A small-molecule ligand and the protein it binds are described below.
Small molecule (SMILES): OC[C@H]1O[C@H](O[C@H]2[C@H](O)[C@@H](O)[C@@H](O)O[C@@H]2CO)[C@H](O)[C@@H](O)[C@@H]1O

Binding-site contacts:
Ligand atom O2 contacts residue ALA64 of chain 1.B at 3.3 Å.
Ligand atom C4 contacts residue TYR156 of chain 1.B at 4.0 Å (hydrophobic).
Ligand atom O3 contacts residue ALA64 of chain 1.B at 3.2 Å.
Ligand atom C2 contacts residue TRP231 of chain 1.B at 3.9 Å (hydrophobic).
Ligand atom C1 contacts residue ASP15 of chain 1.B at 3.5 Å.
Ligand atom O1 contacts residue LYS16 of chain 1.B at 3.6 Å (salt-bridge).
Ligand atom C3 contacts residue ASP66 of chain 1.B at 3.6 Å.
Ligand atom C2 contacts residue ASP66 of chain 1.B at 3.4 Å.
Ligand atom C2 contacts residue GLU112 of chain 1.B at 3.6 Å.
Ligand atom O6 contacts residue PRO155 of chain 1.B at 3.3 Å.
Ligand atom O2 contacts residue TRP63 of chain 1.B at 3.3 Å (h-bond).
Ligand atom C1 contacts residue TRP231 of chain 1.B at 3.8 Å (hydrophobic).
Ligand atom O2 contacts residue GLU112 of chain 1.B at 2.7 Å (salt-bridge).
Ligand atom O6 contacts residue GLU154 of chain 1.B at 2.7 Å (salt-bridge).
Ligand atom C3 contacts residue ARG67 of chain 1.B at 3.9 Å.
Ligand atom C1 contacts residue TYR156 of chain 1.B at 3.5 Å (hydrophobic).
Ligand atom C3 contacts residue TRP63 of chain 1.B at 3.6 Å (hydrophobic).
Ligand atom O3 contacts residue TRP341 of chain 1.B at 3.8 Å.
Ligand atom C6 contacts residue TRP341 of chain 1.B at 3.7 Å (hydrophobic).
Ligand atom O3 contacts residue ARG67 of chain 1.B at 2.8 Å (salt-bridge).
Ligand atom C6 contacts residue GLU154 of chain 1.B at 3.3 Å.
Ligand atom O6 contacts residue PHE157 of chain 1.B at 3.8 Å.
Ligand atom O6 contacts residue TYR156 of chain 1.B at 3.0 Å (h-bond).
Ligand atom C2 contacts residue LYS16 of chain 1.B at 3.7 Å.
Ligand atom C6 contacts residue TYR156 of chain 1.B at 3.8 Å (hydrophobic).
Ligand atom C6 contacts residue PRO155 of chain 1.B at 3.8 Å (hydrophobic).
Ligand atom C4 contacts residue ARG67 of chain 1.B at 3.8 Å.
Ligand atom O1 contacts residue ASP15 of chain 1.B at 2.9 Å (salt-bridge).
Ligand atom C4 contacts residue TRP341 of chain 1.B at 3.5 Å (hydrophobic).
Ligand atom O4 contacts residue ARG67 of chain 1.B at 2.7 Å (salt-bridge).
Ligand atom O2 contacts residue ASP66 of chain 1.B at 2.7 Å (salt-bridge).
Ligand atom C1 contacts residue LYS16 of chain 1.B at 3.7 Å.
Ligand atom O3 contacts residue ASP66 of chain 1.B at 2.8 Å (salt-bridge).
Ligand atom O4 contacts residue TRP341 of chain 1.B at 3.8 Å.
Ligand atom O2 contacts residue LYS16 of chain 1.B at 2.7 Å (salt-bridge).
Ligand atom O1 contacts residue ASN13 of chain 1.B at 3.6 Å.
Ligand atom O3 contacts residue GLU112 of chain 1.B at 3.9 Å.
Ligand atom O5 contacts residue TYR156 of chain 1.B at 3.2 Å.
Ligand atom O3 contacts residue TRP63 of chain 1.B at 3.3 Å (h-bond).
Ligand atom C6 contacts residue PHE157 of chain 1.B at 3.9 Å (hydrophobic).

Sequence of chain 1.B:
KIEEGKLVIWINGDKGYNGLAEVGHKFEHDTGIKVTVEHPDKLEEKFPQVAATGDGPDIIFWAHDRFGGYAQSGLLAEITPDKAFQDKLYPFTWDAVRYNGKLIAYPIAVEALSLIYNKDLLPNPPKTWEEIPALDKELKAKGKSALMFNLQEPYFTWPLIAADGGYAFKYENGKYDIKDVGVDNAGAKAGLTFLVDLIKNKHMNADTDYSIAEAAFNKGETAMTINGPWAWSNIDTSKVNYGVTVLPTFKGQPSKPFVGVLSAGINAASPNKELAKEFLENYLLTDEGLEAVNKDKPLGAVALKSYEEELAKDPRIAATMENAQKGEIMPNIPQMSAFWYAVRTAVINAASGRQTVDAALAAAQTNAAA